Sequence of chain 1.A:
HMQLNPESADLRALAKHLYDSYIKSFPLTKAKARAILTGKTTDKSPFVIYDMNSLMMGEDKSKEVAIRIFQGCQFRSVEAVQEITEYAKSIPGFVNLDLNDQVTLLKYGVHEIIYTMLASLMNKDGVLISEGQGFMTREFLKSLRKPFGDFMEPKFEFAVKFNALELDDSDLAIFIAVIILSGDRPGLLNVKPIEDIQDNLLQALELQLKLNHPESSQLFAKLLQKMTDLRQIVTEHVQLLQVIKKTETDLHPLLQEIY

Sequence of chain 1.C:
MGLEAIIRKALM

The protein below binds the small molecule below.
Small molecule (SMILES): O=C(NCc1ccccc1)c1ccc(Cl)c(C(=O)Nc2ccccc2)c1

Binding-site contacts:
Ligand atom C12 contacts residue ILE11 of chain 1.C at 3.7 Å (hydrophobic).
Ligand atom C14 contacts residue SER91 of chain 1.A at 3.2 Å.
Ligand atom C9 contacts residue GLN88 of chain 1.A at 3.5 Å.
Ligand atom C5 contacts residue CYS87 of chain 1.A at 1.8 Å (hydrophobic).
Ligand atom C6 contacts residue TYR129 of chain 1.A at 3.5 Å (hydrophobic).
Ligand atom C contacts residue PHE165 of chain 1.A at 3.5 Å (hydrophobic).
Ligand atom C5 contacts residue PHE165 of chain 1.A at 3.6 Å (hydrophobic).
Ligand atom C8 contacts residue GLN88 of chain 1.A at 3.7 Å.
Ligand atom N1 contacts residue LEU255 of chain 1.A at 3.8 Å.
Ligand atom C7 contacts residue LEU255 of chain 1.A at 3.8 Å (hydrophobic).
Ligand atom O1 contacts residue HIS125 of chain 1.A at 2.8 Å (h-bond).
Ligand atom C19 contacts residue LEU132 of chain 1.A at 3.5 Å (hydrophobic).
Ligand atom C7 contacts residue HIS251 of chain 1.A at 3.6 Å.
Ligand atom C1 contacts residue GLN88 of chain 1.A at 3.4 Å.
Ligand atom C6 contacts residue CYS87 of chain 1.A at 3.0 Å (hydrophobic).
Ligand atom O contacts residue TYR129 of chain 1.A at 2.6 Å (h-bond).
Ligand atom O1 contacts residue HIS251 of chain 1.A at 2.8 Å (h-bond).
Ligand atom C14 contacts residue GLN88 of chain 1.A at 3.7 Å.
Ligand atom C16 contacts residue GOL1 of chain 1.F at 3.6 Å.
Ligand atom N contacts residue CYS87 of chain 1.A at 3.2 Å (h-bond).
Ligand atom C20 contacts residue LEU132 of chain 1.A at 3.7 Å (hydrophobic).
Ligand atom C13 contacts residue SER91 of chain 1.A at 3.5 Å.
Ligand atom C19 contacts residue ARG90 of chain 1.A at 3.8 Å.
Ligand atom C16 contacts residue ARG90 of chain 1.A at 3.7 Å.
Ligand atom C8 contacts residue LEU255 of chain 1.A at 3.5 Å (hydrophobic).
Ligand atom C10 contacts residue GLN88 of chain 1.A at 3.6 Å.
Ligand atom C1 contacts residue PHE84 of chain 1.A at 3.8 Å (hydrophobic).
Ligand atom C17 contacts residue ILE128 of chain 1.A at 3.5 Å (hydrophobic).
Ligand atom C3 contacts residue SER91 of chain 1.A at 3.5 Å.
Ligand atom C contacts residue GLN88 of chain 1.A at 3.5 Å.
Ligand atom N1 contacts residue GLN88 of chain 1.A at 3.0 Å (h-bond).
Ligand atom C18 contacts residue ILE128 of chain 1.A at 3.6 Å (hydrophobic).
Ligand atom C20 contacts residue ARG90 of chain 1.A at 3.7 Å.
Ligand atom C contacts residue PHE84 of chain 1.A at 3.7 Å (hydrophobic).
Ligand atom C4 contacts residue CYS87 of chain 1.A at 2.7 Å (hydrophobic).
Ligand atom C contacts residue CYS87 of chain 1.A at 2.8 Å (hydrophobic).
Ligand atom C2 contacts residue SER91 of chain 1.A at 3.7 Å.
Ligand atom O1 contacts residue LEU255 of chain 1.A at 3.5 Å.
Ligand atom C5 contacts residue GLN88 of chain 1.A at 3.7 Å.
Ligand atom C3 contacts residue TYR129 of chain 1.A at 3.6 Å (hydrophobic).